Binding-site contacts:
Ligand atom OD1 contacts residue HIS234 of chain 1.A at 3.7 Å.
Ligand atom C contacts residue GLN80 of chain 1.A at 3.4 Å.
Ligand atom OD1 contacts residue GLU166 of chain 1.A at 3.4 Å (salt-bridge).
Ligand atom OD1 contacts residue ZN1 of chain 1.C at 2.9 Å.
Ligand atom O contacts residue GLN80 of chain 1.A at 3.3 Å (h-bond).
Ligand atom OD1 contacts residue HIS205 of chain 1.A at 3.5 Å (h-bond).
Ligand atom CB contacts residue DLY1 of chain 1.F at 2.4 Å.
Ligand atom OXT contacts residue HIS73 of chain 1.A at 3.9 Å.
Ligand atom C contacts residue HIS73 of chain 1.A at 4.0 Å.
Ligand atom CG contacts residue ZN1 of chain 1.D at 3.4 Å.
Ligand atom O contacts residue CYS297 of chain 1.A at 3.2 Å (h-bond).
Ligand atom O contacts residue GLY78 of chain 1.A at 2.9 Å (h-bond).
Ligand atom OXT contacts residue THR109 of chain 1.A at 3.4 Å (h-bond).
Ligand atom CA contacts residue THR109 of chain 1.A at 3.8 Å.
Ligand atom CB contacts residue CYS297 of chain 1.A at 3.6 Å (hydrophobic).
Ligand atom C contacts residue GLY78 of chain 1.A at 3.6 Å.
Ligand atom CG contacts residue ASP293 of chain 1.A at 3.9 Å.
Ligand atom CA contacts residue HIS73 of chain 1.A at 3.9 Å.
Ligand atom CG contacts residue DLY1 of chain 1.F at 1.4 Å.
Ligand atom CG contacts residue ZN1 of chain 1.C at 3.0 Å.
Ligand atom N contacts residue GLN80 of chain 1.A at 2.9 Å (h-bond).
Ligand atom CB contacts residue HIS73 of chain 1.A at 3.6 Å.
Ligand atom O contacts residue GLY77 of chain 1.A at 3.8 Å.
Ligand atom N contacts residue DLY1 of chain 1.F at 3.2 Å (h-bond).
Ligand atom OD1 contacts residue TYR140 of chain 1.A at 3.1 Å (h-bond).
Ligand atom OXT contacts residue GLY78 of chain 1.A at 3.5 Å (h-bond).
Ligand atom CG contacts residue TYR140 of chain 1.A at 3.8 Å (hydrophobic).
Ligand atom CA contacts residue DLY1 of chain 1.F at 3.5 Å.
Ligand atom N contacts residue TYR140 of chain 1.A at 3.1 Å (h-bond).
Ligand atom O contacts residue GLY296 of chain 1.A at 3.7 Å.
Ligand atom CA contacts residue ZN1 of chain 1.C at 4.0 Å.
Ligand atom CA contacts residue GLN80 of chain 1.A at 3.7 Å.
Ligand atom N contacts residue ARG173 of chain 1.A at 3.7 Å.
Ligand atom OD1 contacts residue ZN1 of chain 1.D at 2.2 Å.
Ligand atom OXT contacts residue GLY108 of chain 1.A at 3.8 Å.
Ligand atom N contacts residue THR109 of chain 1.A at 2.7 Å (h-bond).
Ligand atom CB contacts residue ZN1 of chain 1.C at 3.1 Å.
Ligand atom CG contacts residue CYS297 of chain 1.A at 3.8 Å (hydrophobic).
Ligand atom OXT contacts residue GLY77 of chain 1.A at 3.8 Å.
Ligand atom OD1 contacts residue DLY1 of chain 1.F at 2.4 Å (h-bond).

Sequence of chain 1.A:
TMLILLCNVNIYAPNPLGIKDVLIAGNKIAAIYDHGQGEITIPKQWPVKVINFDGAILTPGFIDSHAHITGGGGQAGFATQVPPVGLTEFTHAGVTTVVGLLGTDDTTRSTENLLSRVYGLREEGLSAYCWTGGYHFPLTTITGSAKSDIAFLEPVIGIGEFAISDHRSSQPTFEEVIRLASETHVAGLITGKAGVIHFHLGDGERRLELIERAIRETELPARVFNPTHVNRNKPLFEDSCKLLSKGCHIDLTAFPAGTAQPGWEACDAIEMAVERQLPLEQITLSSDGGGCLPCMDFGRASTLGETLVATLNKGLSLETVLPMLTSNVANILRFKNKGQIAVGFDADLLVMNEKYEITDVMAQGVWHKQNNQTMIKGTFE

The small molecule below binds the protein below.
Small molecule (SMILES): N[C@H](CC(=O)O)C(=O)O